Binding-site contacts:
Ligand atom C5 contacts residue TRP238 of chain 1.A at 3.5 Å (hydrophobic).
Ligand atom O1 contacts residue TRP173 of chain 1.A at 4.2 Å.
Ligand atom C6 contacts residue TRP173 of chain 1.A at 4.0 Å (hydrophobic).
Ligand atom C6 contacts residue GLU241 of chain 1.A at 3.4 Å.
Ligand atom O6 contacts residue TYR202 of chain 1.A at 4.2 Å.
Ligand atom O4 contacts residue TRP280 of chain 1.A at 3.7 Å.
Ligand atom C4 contacts residue TRP173 of chain 1.A at 4.1 Å (hydrophobic).
Ligand atom C6 contacts residue TRP280 of chain 1.A at 4.2 Å (hydrophobic).
Ligand atom C5 contacts residue TRP173 of chain 1.A at 3.5 Å (hydrophobic).
Ligand atom O5 contacts residue TRP173 of chain 1.A at 3.9 Å.
Ligand atom O6 contacts residue TRP173 of chain 1.A at 4.3 Å.
Ligand atom O6 contacts residue TRP174 of chain 1.A at 3.7 Å.
Ligand atom C1 contacts residue GLN171 of chain 1.A at 3.7 Å.
Ligand atom O3 contacts residue GLN171 of chain 1.A at 4.1 Å.
Ligand atom O2 contacts residue TRP280 of chain 1.A at 3.7 Å.
Ligand atom C3 contacts residue TRP174 of chain 1.A at 3.8 Å (hydrophobic).
Ligand atom C2 contacts residue TRP280 of chain 1.A at 3.9 Å (hydrophobic).
Ligand atom O2 contacts residue TRP173 of chain 1.A at 4.3 Å.
Ligand atom C1 contacts residue TRP173 of chain 1.A at 3.7 Å (hydrophobic).
Ligand atom C4 contacts residue GLN171 of chain 1.A at 4.1 Å.
Ligand atom C3 contacts residue TRP238 of chain 1.A at 3.6 Å (hydrophobic).
Ligand atom O4 contacts residue HIS204 of chain 1.A at 4.2 Å.
Ligand atom O4 contacts residue TRP173 of chain 1.A at 4.0 Å.
Ligand atom O5 contacts residue GLN171 of chain 1.A at 3.2 Å (h-bond).
Ligand atom C4 contacts residue GLU241 of chain 1.A at 3.2 Å.
Ligand atom C6 contacts residue THR183 of chain 1.A at 3.4 Å.
Ligand atom C2 contacts residue GLN171 of chain 1.A at 3.9 Å.
Ligand atom O6 contacts residue THR183 of chain 1.A at 2.7 Å (h-bond).
Ligand atom O3 contacts residue TRP174 of chain 1.A at 3.0 Å (h-bond).
Ligand atom C6 contacts residue TYR202 of chain 1.A at 3.5 Å (hydrophobic).
Ligand atom C5 contacts residue GLU241 of chain 1.A at 3.9 Å.
Ligand atom C5 contacts residue GLN171 of chain 1.A at 4.1 Å.
Ligand atom O2 contacts residue TRP174 of chain 1.A at 3.4 Å.
Ligand atom O4 contacts residue GLU241 of chain 1.A at 2.6 Å (salt-bridge).
Ligand atom C3 contacts residue TRP173 of chain 1.A at 3.8 Å (hydrophobic).
Ligand atom C6 contacts residue TRP238 of chain 1.A at 3.5 Å (hydrophobic).
Ligand atom C4 contacts residue TRP238 of chain 1.A at 3.6 Å (hydrophobic).
Ligand atom O4 contacts residue GLN171 of chain 1.A at 3.5 Å (h-bond).
Ligand atom O6 contacts residue TRP238 of chain 1.A at 3.5 Å (h-bond).
Ligand atom O4 contacts residue GLN171 of chain 1.A at 3.3 Å (h-bond).

A small-molecule ligand and the protein it binds are described below.
Small molecule (SMILES): OC[C@H]1O[C@@H](O[C@H]2[C@H](O)[C@@H](O)[C@H](O)O[C@@H]2CO)[C@H](O)[C@@H](O)[C@H]1O

Sequence of chain 1.A:
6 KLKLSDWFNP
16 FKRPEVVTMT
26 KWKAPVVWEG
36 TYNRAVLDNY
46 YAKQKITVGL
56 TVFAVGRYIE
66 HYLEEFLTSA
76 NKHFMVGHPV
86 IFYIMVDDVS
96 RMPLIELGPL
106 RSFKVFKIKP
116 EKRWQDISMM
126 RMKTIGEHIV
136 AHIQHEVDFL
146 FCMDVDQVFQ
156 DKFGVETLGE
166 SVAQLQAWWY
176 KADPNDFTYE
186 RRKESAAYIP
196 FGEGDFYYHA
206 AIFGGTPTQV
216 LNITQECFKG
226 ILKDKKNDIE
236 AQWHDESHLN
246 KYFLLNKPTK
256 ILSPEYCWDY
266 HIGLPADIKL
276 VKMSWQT